This protein binds this small molecule.
Small molecule (SMILES): Nc1ncnc2c1ncn2[C@@H]1O[C@H](CO)[C@@H](O)[C@H]1O

Sequence of chain 1.A:
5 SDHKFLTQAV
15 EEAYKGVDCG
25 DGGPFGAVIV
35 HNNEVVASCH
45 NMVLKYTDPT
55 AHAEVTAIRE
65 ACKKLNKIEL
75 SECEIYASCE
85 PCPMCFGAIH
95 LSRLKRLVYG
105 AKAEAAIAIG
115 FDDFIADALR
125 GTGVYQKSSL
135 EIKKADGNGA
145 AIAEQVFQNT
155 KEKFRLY

Binding-site contacts:
Ligand atom N6 contacts residue PHE29 of chain 1.A at 3.2 Å.
Ligand atom C2 contacts residue GLU58 of chain 1.A at 3.5 Å.
Ligand atom O2' contacts residue PHE118 of chain 1.A at 3.6 Å.
Ligand atom O3' contacts residue ASP116 of chain 1.A at 2.6 Å (salt-bridge).
Ligand atom C8 contacts residue PHE29 of chain 1.A at 3.5 Å (hydrophobic).
Ligand atom O4' contacts residue PHE29 of chain 1.A at 3.4 Å.
Ligand atom O3' contacts residue PHE118 of chain 1.A at 3.7 Å.
Ligand atom N7 contacts residue HIS56 of chain 1.A at 3.4 Å (h-bond).
Ligand atom N7 contacts residue PHE29 of chain 1.A at 3.4 Å.
Ligand atom C5 contacts residue HIS56 of chain 1.A at 3.5 Å.
Ligand atom N6 contacts residue HIS56 of chain 1.A at 3.4 Å.
Ligand atom O4' contacts residue PHE115 of chain 1.A at 3.8 Å.
Ligand atom C6 contacts residue PHE29 of chain 1.A at 3.2 Å (hydrophobic).
Ligand atom O5' contacts residue GLU84 of chain 1.A at 3.7 Å.
Ligand atom C2 contacts residue PHE29 of chain 1.A at 3.4 Å (hydrophobic).
Ligand atom C5' contacts residue ALA110 of chain 1.A at 3.5 Å (hydrophobic).
Ligand atom N3 contacts residue PHE29 of chain 1.A at 3.4 Å.
Ligand atom N7 contacts residue TYR161 of chain 1.A at 3.0 Å (h-bond).
Ligand atom C4 contacts residue HIS56 of chain 1.A at 3.6 Å.
Ligand atom C1' contacts residue PHE115 of chain 1.A at 3.8 Å (hydrophobic).
Ligand atom N9 contacts residue HIS56 of chain 1.A at 3.7 Å.
Ligand atom O5' contacts residue CYS83 of chain 1.A at 3.8 Å.
Ligand atom O2' contacts residue HIS56 of chain 1.A at 3.5 Å.
Ligand atom O2' contacts residue LEU95 of chain 1.B at 3.7 Å.
Ligand atom C3' contacts residue ASP116 of chain 1.A at 3.5 Å.
Ligand atom C8 contacts residue HIS56 of chain 1.A at 3.6 Å.
Ligand atom N9 contacts residue PHE29 of chain 1.A at 3.5 Å.
Ligand atom C6 contacts residue ASN45 of chain 1.A at 3.7 Å.
Ligand atom C5 contacts residue ASN45 of chain 1.A at 3.8 Å.
Ligand atom N6 contacts residue ALA57 of chain 1.A at 2.8 Å (h-bond).
Ligand atom C4' contacts residue PHE115 of chain 1.A at 3.7 Å (hydrophobic).
Ligand atom C8 contacts residue PHE115 of chain 1.A at 3.8 Å (hydrophobic).
Ligand atom N7 contacts residue ASN45 of chain 1.A at 3.2 Å (h-bond).
Ligand atom C5 contacts residue PHE29 of chain 1.A at 3.2 Å (hydrophobic).
Ligand atom C6 contacts residue HIS56 of chain 1.A at 3.5 Å.
Ligand atom N1 contacts residue GLU58 of chain 1.A at 2.9 Å (salt-bridge).
Ligand atom N1 contacts residue PHE29 of chain 1.A at 3.3 Å.
Ligand atom C4 contacts residue PHE29 of chain 1.A at 3.5 Å (hydrophobic).
Ligand atom N6 contacts residue ASN45 of chain 1.A at 3.0 Å (h-bond).
Ligand atom C8 contacts residue TYR161 of chain 1.A at 3.6 Å (hydrophobic).

Sequence of chain 1.B:
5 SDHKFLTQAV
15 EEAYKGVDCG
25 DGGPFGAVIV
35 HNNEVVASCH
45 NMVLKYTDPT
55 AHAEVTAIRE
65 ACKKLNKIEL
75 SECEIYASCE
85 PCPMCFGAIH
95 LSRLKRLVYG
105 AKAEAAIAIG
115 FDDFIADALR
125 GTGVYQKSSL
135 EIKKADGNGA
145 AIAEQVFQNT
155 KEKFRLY